Binding-site contacts:
Ligand atom C5 contacts residue ASN801 of chain 1.A at 3.6 Å.
Ligand atom O5 contacts residue SER803 of chain 1.A at 3.8 Å.
Ligand atom C5 contacts residue SER803 of chain 1.A at 3.8 Å.
Ligand atom O6 contacts residue GLN804 of chain 1.A at 3.5 Å (h-bond).
Ligand atom C3 contacts residue ASN801 of chain 1.A at 3.8 Å.
Ligand atom N2 contacts residue ASN801 of chain 1.A at 3.0 Å (h-bond).
Ligand atom C1 contacts residue SER803 of chain 1.A at 3.7 Å.
Ligand atom C2 contacts residue ASN801 of chain 1.A at 2.5 Å.
Ligand atom O7 contacts residue ASN801 of chain 1.A at 4.2 Å.
Ligand atom O5 contacts residue ASN801 of chain 1.A at 2.3 Å (h-bond).
Ligand atom C4 contacts residue ASN801 of chain 1.A at 4.2 Å.
Ligand atom C1 contacts residue ASN801 of chain 1.A at 1.4 Å.
Ligand atom O6 contacts residue SER803 of chain 1.A at 4.2 Å.
Ligand atom C7 contacts residue ASN801 of chain 1.A at 3.8 Å.

Sequence of chain 1.A:
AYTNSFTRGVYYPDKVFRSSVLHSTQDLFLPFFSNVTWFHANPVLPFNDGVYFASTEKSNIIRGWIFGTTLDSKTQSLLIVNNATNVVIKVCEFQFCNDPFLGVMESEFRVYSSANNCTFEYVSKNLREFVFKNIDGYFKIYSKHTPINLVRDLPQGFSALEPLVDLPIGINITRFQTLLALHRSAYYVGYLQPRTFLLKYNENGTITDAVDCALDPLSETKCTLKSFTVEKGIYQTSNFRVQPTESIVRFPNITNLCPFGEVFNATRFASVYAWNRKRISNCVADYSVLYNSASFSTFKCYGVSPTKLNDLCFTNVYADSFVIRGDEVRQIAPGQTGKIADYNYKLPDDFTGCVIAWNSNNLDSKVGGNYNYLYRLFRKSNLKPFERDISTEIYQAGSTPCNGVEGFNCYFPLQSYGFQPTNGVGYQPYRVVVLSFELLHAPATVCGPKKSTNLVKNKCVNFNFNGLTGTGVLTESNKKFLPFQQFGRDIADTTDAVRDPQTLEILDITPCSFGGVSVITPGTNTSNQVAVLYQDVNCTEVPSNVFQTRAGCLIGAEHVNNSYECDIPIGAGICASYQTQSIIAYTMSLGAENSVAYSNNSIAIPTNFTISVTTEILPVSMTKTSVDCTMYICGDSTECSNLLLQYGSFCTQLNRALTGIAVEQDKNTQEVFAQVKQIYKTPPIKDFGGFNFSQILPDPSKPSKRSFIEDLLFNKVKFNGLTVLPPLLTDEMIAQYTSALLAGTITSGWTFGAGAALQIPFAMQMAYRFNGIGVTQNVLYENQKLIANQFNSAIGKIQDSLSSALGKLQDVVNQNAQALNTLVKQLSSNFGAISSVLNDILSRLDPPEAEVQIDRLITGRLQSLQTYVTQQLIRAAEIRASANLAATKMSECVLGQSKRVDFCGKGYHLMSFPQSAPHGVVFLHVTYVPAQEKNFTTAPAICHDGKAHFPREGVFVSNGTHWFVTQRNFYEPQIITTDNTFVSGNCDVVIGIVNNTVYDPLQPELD

This protein binds this small molecule.
Small molecule (SMILES): CC(=O)N[C@H]1[C@H](O[C@H]2[C@H](O)[C@@H](NC(C)=O)CO[C@@H]2CO)O[C@H](CO)[C@@H](O)[C@@H]1O